The small molecule below binds the protein below.
Small molecule (SMILES): CC(=O)N[C@@H]1[C@@H](O)[C@H](O)[C@@H](CO)O[C@H]1O

Sequence of chain 1.C:
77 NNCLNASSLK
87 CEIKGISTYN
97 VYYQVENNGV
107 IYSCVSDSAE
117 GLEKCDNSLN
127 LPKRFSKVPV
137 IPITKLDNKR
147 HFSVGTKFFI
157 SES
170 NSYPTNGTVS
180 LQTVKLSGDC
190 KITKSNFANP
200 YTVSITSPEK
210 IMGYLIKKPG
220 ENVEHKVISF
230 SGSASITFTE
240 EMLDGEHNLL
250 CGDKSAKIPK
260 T

Binding-site contacts:
Ligand atom C5 contacts residue ASN175 of chain 1.C at 3.6 Å.
Ligand atom C4 contacts residue ASN175 of chain 1.C at 4.1 Å.
Ligand atom O7 contacts residue ASN175 of chain 1.C at 3.8 Å.
Ligand atom O5 contacts residue ASN175 of chain 1.C at 2.3 Å (h-bond).
Ligand atom C3 contacts residue ASN175 of chain 1.C at 3.8 Å.
Ligand atom N2 contacts residue ASN175 of chain 1.C at 2.9 Å (h-bond).
Ligand atom C2 contacts residue ASN175 of chain 1.C at 2.4 Å.
Ligand atom C7 contacts residue ASN175 of chain 1.C at 3.6 Å.
Ligand atom C1 contacts residue ASN175 of chain 1.C at 1.4 Å.